Binding-site contacts:
Ligand atom C3 contacts residue ASN47 of chain 1.B at 3.8 Å.
Ligand atom C8 contacts residue ASN42 of chain 1.B at 4.1 Å.
Ligand atom N2 contacts residue ASN47 of chain 1.B at 3.0 Å (h-bond).
Ligand atom C8 contacts residue ASN47 of chain 1.B at 4.0 Å.
Ligand atom C7 contacts residue ASN47 of chain 1.B at 3.6 Å.
Ligand atom O7 contacts residue SER49 of chain 1.B at 2.4 Å (h-bond).
Ligand atom C1 contacts residue ASN42 of chain 1.B at 4.4 Å.
Ligand atom C8 contacts residue GLU29 of chain 1.B at 3.8 Å.
Ligand atom O5 contacts residue ASN47 of chain 1.B at 2.4 Å (h-bond).
Ligand atom C1 contacts residue ASN47 of chain 1.B at 1.4 Å.
Ligand atom C4 contacts residue ASN47 of chain 1.B at 4.2 Å.
Ligand atom O7 contacts residue SER48 of chain 1.B at 3.5 Å.
Ligand atom C7 contacts residue SER48 of chain 1.B at 4.1 Å.
Ligand atom C8 contacts residue PHE41 of chain 1.B at 4.5 Å (hydrophobic).
Ligand atom C7 contacts residue SER49 of chain 1.B at 3.4 Å.
Ligand atom O7 contacts residue ASN47 of chain 1.B at 3.7 Å.
Ligand atom N2 contacts residue ASN42 of chain 1.B at 4.1 Å.
Ligand atom C2 contacts residue ASN47 of chain 1.B at 2.4 Å.
Ligand atom C5 contacts residue ASN47 of chain 1.B at 3.6 Å.
Ligand atom C8 contacts residue SER49 of chain 1.B at 3.7 Å.
Ligand atom C8 contacts residue SER48 of chain 1.B at 4.0 Å.
Ligand atom C8 contacts residue VAL40 of chain 1.B at 3.3 Å (hydrophobic).

A small-molecule ligand and the protein it binds are described below.
Small molecule (SMILES): CC(=O)N[C@H]1[C@H](O[C@H]2[C@H](O)[C@@H](NC(C)=O)CO[C@@H]2CO)O[C@H](CO)[C@@H](O)[C@@H]1O

Sequence of chain 1.B:
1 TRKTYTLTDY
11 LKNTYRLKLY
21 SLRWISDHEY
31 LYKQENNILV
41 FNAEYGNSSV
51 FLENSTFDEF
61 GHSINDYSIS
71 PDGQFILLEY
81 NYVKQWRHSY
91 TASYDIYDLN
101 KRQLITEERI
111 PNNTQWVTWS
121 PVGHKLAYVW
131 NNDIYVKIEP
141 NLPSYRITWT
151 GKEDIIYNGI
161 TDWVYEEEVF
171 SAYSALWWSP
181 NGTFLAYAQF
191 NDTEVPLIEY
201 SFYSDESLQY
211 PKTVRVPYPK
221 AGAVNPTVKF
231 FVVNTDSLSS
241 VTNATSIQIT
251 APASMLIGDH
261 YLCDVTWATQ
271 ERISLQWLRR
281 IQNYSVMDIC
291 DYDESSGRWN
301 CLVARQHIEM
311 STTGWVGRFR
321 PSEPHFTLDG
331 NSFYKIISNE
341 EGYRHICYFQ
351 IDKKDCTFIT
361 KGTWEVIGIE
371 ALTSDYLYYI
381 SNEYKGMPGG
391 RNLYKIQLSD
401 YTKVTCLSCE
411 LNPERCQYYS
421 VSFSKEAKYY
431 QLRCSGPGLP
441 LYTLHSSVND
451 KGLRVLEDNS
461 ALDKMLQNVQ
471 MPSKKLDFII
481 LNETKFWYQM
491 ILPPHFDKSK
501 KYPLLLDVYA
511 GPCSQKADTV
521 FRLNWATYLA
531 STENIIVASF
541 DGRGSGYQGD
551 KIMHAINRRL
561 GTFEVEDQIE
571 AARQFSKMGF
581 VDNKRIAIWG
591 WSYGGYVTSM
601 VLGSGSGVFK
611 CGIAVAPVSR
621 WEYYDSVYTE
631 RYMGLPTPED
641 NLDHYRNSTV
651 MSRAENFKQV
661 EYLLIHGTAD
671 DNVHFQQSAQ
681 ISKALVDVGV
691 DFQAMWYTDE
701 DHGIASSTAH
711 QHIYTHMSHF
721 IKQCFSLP